This small molecule binds to this protein.
Small molecule (SMILES): CC[C@H](C)[C@H](NC(=O)[C@H](CCCCN)NC(=O)[C@H](CC(C)C)NC(=O)[C@@H](NC(=O)[C@H](Cc1ccc(O)cc1)NC(=O)[C@H](CCCCNC(C)=O)NC(=O)[C@H](CCCN=C(N)N)NC(=O)[C@H](CC1=CN=C2C=CC=CC12)NC(=O)[C@H](Cc1ccc(O)cc1)NC(=O)[C@H](CCCCNC(C)=O)NC(=O)[C@@H](N)CC1=CN=C2CC=CC=C12)C(C)C)C(=O)N[C@H](C=O)CS

Sequence of chain 1.B:
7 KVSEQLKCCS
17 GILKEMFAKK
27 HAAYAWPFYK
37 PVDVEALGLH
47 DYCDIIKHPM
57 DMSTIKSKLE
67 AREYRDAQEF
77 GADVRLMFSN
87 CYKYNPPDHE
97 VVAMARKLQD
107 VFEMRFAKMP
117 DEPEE

Binding-site contacts:
Ligand atom CD1 contacts residue GLU96 of chain 1.B at 3.5 Å.
Ligand atom C contacts residue ACE1 of chain 1.F at 3.4 Å.
Ligand atom CB contacts residue LEU43 of chain 1.B at 3.4 Å (hydrophobic).
Ligand atom CB contacts residue TRP32 of chain 1.B at 3.4 Å (hydrophobic).
Ligand atom CB contacts residue ACE1 of chain 1.F at 2.9 Å.
Ligand atom C contacts residue ACE1 of chain 1.F at 3.7 Å.
Ligand atom O contacts residue HIS95 of chain 1.B at 2.8 Å (h-bond).
Ligand atom CH contacts residue VAL38 of chain 1.B at 3.6 Å (hydrophobic).
Ligand atom CG contacts residue TRP32 of chain 1.B at 3.6 Å (hydrophobic).
Ligand atom N contacts residue ACE1 of chain 1.F at 2.8 Å (h-bond).
Ligand atom CH3 contacts residue PHE34 of chain 1.B at 3.6 Å (hydrophobic).
Ligand atom N contacts residue ACE1 of chain 1.F at 1.3 Å.
Ligand atom C contacts residue TRP32 of chain 1.B at 3.7 Å (hydrophobic).
Ligand atom CA contacts residue LEU45 of chain 1.B at 3.6 Å (hydrophobic).
Ligand atom SG contacts residue ACE1 of chain 1.F at 1.8 Å.
Ligand atom CE2 contacts residue TYR35 of chain 1.B at 3.6 Å (hydrophobic).
Ligand atom CG contacts residue NH21 of chain 1.G at 3.4 Å.
Ligand atom CA contacts residue ACE1 of chain 1.F at 2.4 Å.
Ligand atom C contacts residue NH21 of chain 1.G at 3.0 Å.
Ligand atom CH3 contacts residue PRO33 of chain 1.B at 3.7 Å (hydrophobic).
Ligand atom N contacts residue ACE1 of chain 1.F at 2.8 Å (h-bond).
Ligand atom CB contacts residue TRP32 of chain 1.B at 3.7 Å (hydrophobic).
Ligand atom C contacts residue LEU43 of chain 1.B at 3.4 Å (hydrophobic).
Ligand atom CA contacts residue NH21 of chain 1.G at 2.4 Å.
Ligand atom CB contacts residue TRP32 of chain 1.B at 3.3 Å (hydrophobic).
Ligand atom CD2 contacts residue VAL97 of chain 1.B at 3.7 Å (hydrophobic).
Ligand atom O contacts residue NH21 of chain 1.G at 2.4 Å (h-bond).
Ligand atom CE contacts residue NH21 of chain 1.G at 3.7 Å.
Ligand atom C contacts residue NH21 of chain 1.G at 1.4 Å.
Ligand atom CB contacts residue TRP32 of chain 1.B at 3.6 Å (hydrophobic).
Ligand atom CD2 contacts residue TRP32 of chain 1.B at 3.5 Å (hydrophobic).
Ligand atom N contacts residue NH21 of chain 1.G at 2.6 Å (h-bond).
Ligand atom CB contacts residue ACE1 of chain 1.F at 3.6 Å.
Ligand atom CB contacts residue NH21 of chain 1.G at 3.5 Å.
Ligand atom CZ2 contacts residue TYR35 of chain 1.B at 3.7 Å (hydrophobic).
Ligand atom NZ contacts residue PRO33 of chain 1.B at 3.0 Å (h-bond).
Ligand atom O contacts residue NH21 of chain 1.G at 3.2 Å (h-bond).
Ligand atom O contacts residue LEU43 of chain 1.B at 3.3 Å.
Ligand atom O contacts residue TRP32 of chain 1.B at 3.7 Å.
Ligand atom CA contacts residue ACE1 of chain 1.F at 3.6 Å.